A protein and the small-molecule ligand that binds it are described below.
Small molecule (SMILES): CC(=O)N[C@@H]1[C@@H](O)[C@H](O)[C@@H](CO)O[C@H]1O

Binding-site contacts:
Ligand atom C1 contacts residue THR1096 of chain 1.B at 4.0 Å.
Ligand atom C3 contacts residue THR1096 of chain 1.B at 3.9 Å.
Ligand atom C2 contacts residue ASN1094 of chain 1.B at 2.5 Å.
Ligand atom C2 contacts residue THR1096 of chain 1.B at 4.0 Å.
Ligand atom C3 contacts residue HIS1097 of chain 1.B at 4.0 Å.
Ligand atom C1 contacts residue ASN1094 of chain 1.B at 1.4 Å.
Ligand atom C5 contacts residue HIS1097 of chain 1.B at 3.5 Å.
Ligand atom C6 contacts residue HIS1097 of chain 1.B at 4.4 Å.
Ligand atom O7 contacts residue ASN1094 of chain 1.B at 3.9 Å.
Ligand atom C4 contacts residue HIS1097 of chain 1.B at 4.1 Å.
Ligand atom O5 contacts residue PHE1099 of chain 1.B at 4.4 Å.
Ligand atom O5 contacts residue ASN1094 of chain 1.B at 2.4 Å (h-bond).
Ligand atom C5 contacts residue ASN1094 of chain 1.B at 3.7 Å.
Ligand atom C6 contacts residue PHE1099 of chain 1.B at 4.2 Å (hydrophobic).
Ligand atom N2 contacts residue THR1096 of chain 1.B at 3.6 Å (h-bond).
Ligand atom C4 contacts residue ASN1094 of chain 1.B at 4.2 Å.
Ligand atom O4 contacts residue HIS1097 of chain 1.B at 3.8 Å.
Ligand atom C7 contacts residue ASN1094 of chain 1.B at 3.5 Å.
Ligand atom N2 contacts residue ASN1094 of chain 1.B at 2.9 Å (h-bond).
Ligand atom C8 contacts residue ASN1094 of chain 1.B at 3.7 Å.
Ligand atom C1 contacts residue HIS1097 of chain 1.B at 4.0 Å.
Ligand atom C3 contacts residue ASN1094 of chain 1.B at 3.8 Å.
Ligand atom O5 contacts residue HIS1097 of chain 1.B at 4.1 Å.

Sequence of chain 1.B:
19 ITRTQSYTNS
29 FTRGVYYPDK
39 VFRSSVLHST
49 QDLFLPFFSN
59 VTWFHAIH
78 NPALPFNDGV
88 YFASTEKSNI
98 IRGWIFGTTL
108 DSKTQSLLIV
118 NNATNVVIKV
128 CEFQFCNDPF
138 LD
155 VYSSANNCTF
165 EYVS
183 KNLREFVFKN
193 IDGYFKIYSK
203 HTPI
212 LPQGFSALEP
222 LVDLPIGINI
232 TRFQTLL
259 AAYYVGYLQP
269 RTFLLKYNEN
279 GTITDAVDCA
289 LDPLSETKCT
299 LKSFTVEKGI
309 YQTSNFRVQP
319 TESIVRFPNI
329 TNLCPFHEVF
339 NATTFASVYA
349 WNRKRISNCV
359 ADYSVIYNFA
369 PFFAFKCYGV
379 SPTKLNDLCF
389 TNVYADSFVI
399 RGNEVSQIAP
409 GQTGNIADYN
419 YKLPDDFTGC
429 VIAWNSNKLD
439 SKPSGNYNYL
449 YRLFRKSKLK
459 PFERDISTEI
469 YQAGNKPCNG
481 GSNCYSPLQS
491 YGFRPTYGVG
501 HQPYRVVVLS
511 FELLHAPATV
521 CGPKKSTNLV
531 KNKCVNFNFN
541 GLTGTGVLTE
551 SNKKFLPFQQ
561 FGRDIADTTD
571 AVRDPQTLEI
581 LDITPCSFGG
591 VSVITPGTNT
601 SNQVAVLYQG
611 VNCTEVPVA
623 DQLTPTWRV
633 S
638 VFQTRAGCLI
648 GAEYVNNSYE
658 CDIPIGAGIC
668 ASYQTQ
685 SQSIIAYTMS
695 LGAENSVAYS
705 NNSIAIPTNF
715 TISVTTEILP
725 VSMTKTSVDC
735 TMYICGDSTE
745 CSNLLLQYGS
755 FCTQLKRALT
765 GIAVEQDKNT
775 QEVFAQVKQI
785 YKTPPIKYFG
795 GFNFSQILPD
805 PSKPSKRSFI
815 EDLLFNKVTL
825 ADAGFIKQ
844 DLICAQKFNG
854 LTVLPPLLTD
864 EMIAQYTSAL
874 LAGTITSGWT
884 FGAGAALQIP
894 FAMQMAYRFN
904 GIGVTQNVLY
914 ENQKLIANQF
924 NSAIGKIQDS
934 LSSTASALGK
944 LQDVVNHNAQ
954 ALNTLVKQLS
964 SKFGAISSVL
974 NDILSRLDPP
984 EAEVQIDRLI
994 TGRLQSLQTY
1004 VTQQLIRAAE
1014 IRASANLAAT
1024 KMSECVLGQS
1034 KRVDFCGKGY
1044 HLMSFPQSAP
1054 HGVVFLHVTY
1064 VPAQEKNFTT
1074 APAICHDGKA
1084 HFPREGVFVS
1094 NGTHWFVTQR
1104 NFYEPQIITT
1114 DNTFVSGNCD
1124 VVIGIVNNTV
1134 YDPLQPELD